The protein below binds the small molecule below.
Small molecule (SMILES): CC(=O)N[C@@H]1[C@@H](O)[C@H](O)[C@@H](CO)O[C@H]1O

Sequence of chain 1.H:
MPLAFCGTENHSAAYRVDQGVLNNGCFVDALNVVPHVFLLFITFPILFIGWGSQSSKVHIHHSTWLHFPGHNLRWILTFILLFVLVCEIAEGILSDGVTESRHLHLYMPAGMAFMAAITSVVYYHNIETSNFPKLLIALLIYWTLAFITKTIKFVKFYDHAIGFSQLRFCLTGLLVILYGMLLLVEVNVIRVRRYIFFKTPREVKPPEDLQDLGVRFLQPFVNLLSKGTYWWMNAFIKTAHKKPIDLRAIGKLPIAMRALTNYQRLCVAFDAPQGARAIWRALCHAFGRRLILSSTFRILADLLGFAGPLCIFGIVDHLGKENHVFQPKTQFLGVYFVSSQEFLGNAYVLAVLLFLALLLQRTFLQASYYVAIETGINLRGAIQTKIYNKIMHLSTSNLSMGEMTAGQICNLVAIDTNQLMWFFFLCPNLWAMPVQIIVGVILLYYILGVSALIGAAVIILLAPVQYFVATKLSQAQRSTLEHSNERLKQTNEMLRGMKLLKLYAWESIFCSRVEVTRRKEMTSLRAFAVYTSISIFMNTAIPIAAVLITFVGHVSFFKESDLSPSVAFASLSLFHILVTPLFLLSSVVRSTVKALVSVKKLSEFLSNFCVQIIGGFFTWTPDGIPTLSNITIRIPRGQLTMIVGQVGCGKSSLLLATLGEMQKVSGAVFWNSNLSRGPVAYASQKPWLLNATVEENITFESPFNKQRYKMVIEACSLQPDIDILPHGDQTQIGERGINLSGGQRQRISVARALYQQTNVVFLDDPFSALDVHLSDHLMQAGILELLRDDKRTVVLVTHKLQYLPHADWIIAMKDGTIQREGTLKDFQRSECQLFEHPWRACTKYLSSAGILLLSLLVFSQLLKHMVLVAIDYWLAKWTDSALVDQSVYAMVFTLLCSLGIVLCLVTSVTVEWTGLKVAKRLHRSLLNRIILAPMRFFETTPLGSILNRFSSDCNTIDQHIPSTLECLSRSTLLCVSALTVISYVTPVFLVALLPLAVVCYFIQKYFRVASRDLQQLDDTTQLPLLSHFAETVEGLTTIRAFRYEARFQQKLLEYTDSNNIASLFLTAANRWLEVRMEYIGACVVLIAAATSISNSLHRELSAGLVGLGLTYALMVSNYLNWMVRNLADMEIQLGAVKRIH

Binding-site contacts:
Ligand atom C1 contacts residue ASN10 of chain 1.H at 1.4 Å.
Ligand atom C5 contacts residue ASN10 of chain 1.H at 3.6 Å.
Ligand atom N2 contacts residue ASN10 of chain 1.H at 3.2 Å (h-bond).
Ligand atom O6 contacts residue GLN339 of chain 1.H at 3.8 Å.
Ligand atom O5 contacts residue ASN10 of chain 1.H at 2.4 Å (h-bond).
Ligand atom C7 contacts residue ASN10 of chain 1.H at 3.5 Å.
Ligand atom C4 contacts residue ASN10 of chain 1.H at 4.2 Å.
Ligand atom C3 contacts residue ASN10 of chain 1.H at 3.7 Å.
Ligand atom O7 contacts residue ASN10 of chain 1.H at 3.1 Å (h-bond).
Ligand atom C6 contacts residue ASN10 of chain 1.H at 4.5 Å.
Ligand atom O3 contacts residue ASN10 of chain 1.H at 4.0 Å.
Ligand atom C2 contacts residue ASN10 of chain 1.H at 2.5 Å.